Sequence of chain 1.A:
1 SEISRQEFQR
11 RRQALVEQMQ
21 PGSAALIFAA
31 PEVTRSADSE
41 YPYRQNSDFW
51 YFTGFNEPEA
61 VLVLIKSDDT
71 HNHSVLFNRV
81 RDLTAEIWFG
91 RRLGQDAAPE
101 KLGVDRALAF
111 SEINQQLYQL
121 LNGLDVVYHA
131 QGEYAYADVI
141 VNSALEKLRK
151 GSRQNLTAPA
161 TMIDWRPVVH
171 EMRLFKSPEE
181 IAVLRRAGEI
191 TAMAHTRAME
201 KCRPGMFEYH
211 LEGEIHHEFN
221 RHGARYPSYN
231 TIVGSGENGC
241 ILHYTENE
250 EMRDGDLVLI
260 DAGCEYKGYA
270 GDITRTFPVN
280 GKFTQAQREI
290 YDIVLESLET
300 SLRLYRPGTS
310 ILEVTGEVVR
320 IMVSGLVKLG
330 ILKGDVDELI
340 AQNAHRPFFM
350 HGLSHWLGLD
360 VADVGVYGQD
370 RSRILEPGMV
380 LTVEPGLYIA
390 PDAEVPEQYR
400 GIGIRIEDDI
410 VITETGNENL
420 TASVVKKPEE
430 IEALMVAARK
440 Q

Sequence of chain 2.A:
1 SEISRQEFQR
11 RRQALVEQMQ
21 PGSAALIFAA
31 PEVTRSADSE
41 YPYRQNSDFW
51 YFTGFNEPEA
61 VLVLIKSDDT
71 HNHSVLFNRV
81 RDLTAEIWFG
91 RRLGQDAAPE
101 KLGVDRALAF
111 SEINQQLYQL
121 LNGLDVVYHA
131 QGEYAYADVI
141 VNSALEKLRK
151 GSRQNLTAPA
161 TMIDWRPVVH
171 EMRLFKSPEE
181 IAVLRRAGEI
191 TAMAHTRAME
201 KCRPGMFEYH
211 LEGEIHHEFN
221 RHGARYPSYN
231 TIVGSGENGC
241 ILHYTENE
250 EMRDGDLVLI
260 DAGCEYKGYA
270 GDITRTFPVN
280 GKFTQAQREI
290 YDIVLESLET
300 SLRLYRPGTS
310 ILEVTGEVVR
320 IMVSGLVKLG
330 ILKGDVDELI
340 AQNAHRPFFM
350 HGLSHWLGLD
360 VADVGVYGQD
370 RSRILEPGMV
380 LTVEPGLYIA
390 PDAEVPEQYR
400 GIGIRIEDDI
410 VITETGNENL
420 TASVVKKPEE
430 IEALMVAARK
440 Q

Sequence of chain 3.A:
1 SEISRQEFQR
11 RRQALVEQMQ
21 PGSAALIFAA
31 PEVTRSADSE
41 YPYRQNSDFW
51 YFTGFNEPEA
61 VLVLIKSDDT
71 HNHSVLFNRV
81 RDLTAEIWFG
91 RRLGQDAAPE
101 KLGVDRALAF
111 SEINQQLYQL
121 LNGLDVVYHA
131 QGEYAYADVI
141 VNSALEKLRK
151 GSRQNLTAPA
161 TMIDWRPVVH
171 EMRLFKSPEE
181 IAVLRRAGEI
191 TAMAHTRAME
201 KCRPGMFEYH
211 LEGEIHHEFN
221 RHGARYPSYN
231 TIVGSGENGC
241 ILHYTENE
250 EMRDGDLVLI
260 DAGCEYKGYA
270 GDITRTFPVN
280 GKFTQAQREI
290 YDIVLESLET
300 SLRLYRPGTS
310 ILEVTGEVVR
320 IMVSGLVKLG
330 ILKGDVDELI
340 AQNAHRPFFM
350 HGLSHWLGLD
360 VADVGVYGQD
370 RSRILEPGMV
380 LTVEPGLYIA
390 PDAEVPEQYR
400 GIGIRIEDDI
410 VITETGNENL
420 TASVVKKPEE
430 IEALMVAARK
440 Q

Binding-site contacts:
Ligand atom C contacts residue TRP88 of chain 3.A at 3.9 Å (hydrophobic).
Ligand atom CD contacts residue ARG404 of chain 2.A at 3.7 Å.
Ligand atom CB contacts residue GLU383 of chain 2.A at 3.8 Å.
Ligand atom O contacts residue HIS243 of chain 2.A at 3.2 Å (h-bond).
Ligand atom CG contacts residue HIS350 of chain 2.A at 4.2 Å.
Ligand atom O contacts residue TRP88 of chain 3.A at 3.6 Å.
Ligand atom CG contacts residue HIS354 of chain 2.A at 4.0 Å.
Ligand atom CG contacts residue LEU242 of chain 2.A at 4.4 Å (hydrophobic).
Ligand atom C contacts residue GLY351 of chain 2.A at 3.9 Å.
Ligand atom OXT contacts residue HIS350 of chain 2.A at 3.4 Å.
Ligand atom CD contacts residue HIS243 of chain 2.A at 3.5 Å.
Ligand atom CA contacts residue HIS243 of chain 2.A at 4.1 Å.
Ligand atom CB contacts residue HIS354 of chain 2.A at 4.2 Å.
Ligand atom CG contacts residue GLU383 of chain 2.A at 3.7 Å.
Ligand atom CD2 contacts residue ARG153 of chain 1.A at 3.3 Å.
Ligand atom N contacts residue GLU383 of chain 2.A at 3.8 Å.
Ligand atom CA contacts residue ARG153 of chain 1.A at 4.0 Å.
Ligand atom C contacts residue HIS243 of chain 2.A at 4.1 Å.
Ligand atom C contacts residue ARG153 of chain 1.A at 3.5 Å.
Ligand atom CD1 contacts residue HIS354 of chain 2.A at 3.7 Å.
Ligand atom CB contacts residue HIS350 of chain 2.A at 3.5 Å.
Ligand atom OXT contacts residue ARG153 of chain 1.A at 4.4 Å.
Ligand atom CD contacts residue GLU383 of chain 2.A at 3.8 Å.
Ligand atom CD1 contacts residue ARG153 of chain 1.A at 4.1 Å.
Ligand atom CD contacts residue LEU242 of chain 2.A at 4.0 Å (hydrophobic).
Ligand atom O contacts residue TRP88 of chain 3.A at 3.7 Å.
Ligand atom OXT contacts residue TRP88 of chain 3.A at 4.0 Å.
Ligand atom C contacts residue HIS350 of chain 2.A at 4.3 Å.
Ligand atom OXT contacts residue GLY351 of chain 2.A at 2.7 Å (h-bond).
Ligand atom CG contacts residue ARG404 of chain 2.A at 3.5 Å.
Ligand atom CG contacts residue ARG153 of chain 1.A at 3.9 Å.
Ligand atom CA contacts residue GLU383 of chain 2.A at 3.5 Å.
Ligand atom CB contacts residue ARG153 of chain 1.A at 3.9 Å.
Ligand atom CD1 contacts residue ARG370 of chain 2.A at 3.7 Å.
Ligand atom CD contacts residue ASP260 of chain 2.A at 3.7 Å.
Ligand atom CD1 contacts residue TYR366 of chain 2.A at 3.6 Å (hydrophobic).
Ligand atom CB contacts residue ARG370 of chain 2.A at 4.2 Å.
Ligand atom O contacts residue ARG153 of chain 1.A at 2.7 Å (salt-bridge).
Ligand atom N contacts residue HIS243 of chain 2.A at 3.2 Å (h-bond).
Ligand atom C contacts residue TRP88 of chain 3.A at 4.4 Å (hydrophobic).

The protein below binds the small molecule below.
Small molecule (SMILES): CC(C)C[C@H](NC(=O)[C@@H]1CCCN1)C(=O)O